Sequence of chain 1.A:
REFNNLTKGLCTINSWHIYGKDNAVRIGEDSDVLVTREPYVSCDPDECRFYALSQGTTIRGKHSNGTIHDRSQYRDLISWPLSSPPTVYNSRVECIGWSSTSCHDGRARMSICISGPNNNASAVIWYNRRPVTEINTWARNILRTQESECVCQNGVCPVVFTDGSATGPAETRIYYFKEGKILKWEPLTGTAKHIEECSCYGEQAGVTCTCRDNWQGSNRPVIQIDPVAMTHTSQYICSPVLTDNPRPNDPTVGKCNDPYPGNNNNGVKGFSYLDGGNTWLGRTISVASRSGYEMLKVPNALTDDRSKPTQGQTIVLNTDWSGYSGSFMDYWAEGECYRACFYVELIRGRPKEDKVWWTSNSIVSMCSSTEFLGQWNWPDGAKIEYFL

Binding-site contacts:
Ligand atom O7 contacts residue ASN65 of chain 1.A at 2.8 Å (h-bond).
Ligand atom C4 contacts residue TRP357 of chain 1.A at 4.3 Å (hydrophobic).
Ligand atom O4 contacts residue TRP357 of chain 1.A at 3.9 Å.
Ligand atom O5 contacts residue ASN65 of chain 1.A at 2.3 Å (h-bond).
Ligand atom O7 contacts residue TRP357 of chain 1.A at 3.8 Å.
Ligand atom C1 contacts residue ASN65 of chain 1.A at 1.4 Å.
Ligand atom C1 contacts residue TRP357 of chain 1.A at 3.7 Å (hydrophobic).
Ligand atom O5 contacts residue TRP357 of chain 1.A at 4.3 Å.
Ligand atom C2 contacts residue TRP357 of chain 1.A at 4.2 Å (hydrophobic).
Ligand atom C3 contacts residue TRP357 of chain 1.A at 4.0 Å (hydrophobic).
Ligand atom C8 contacts residue TRP357 of chain 1.A at 4.1 Å (hydrophobic).
Ligand atom N2 contacts residue TRP357 of chain 1.A at 3.6 Å.
Ligand atom O7 contacts residue TYR386 of chain 1.D at 4.0 Å.
Ligand atom C7 contacts residue ASN65 of chain 1.A at 3.1 Å.
Ligand atom C4 contacts residue ASN65 of chain 1.A at 4.2 Å.
Ligand atom C8 contacts residue ASN65 of chain 1.A at 4.4 Å.
Ligand atom C2 contacts residue ASN65 of chain 1.A at 2.5 Å.
Ligand atom C5 contacts residue TRP357 of chain 1.A at 3.8 Å (hydrophobic).
Ligand atom C7 contacts residue TRP357 of chain 1.A at 4.3 Å (hydrophobic).
Ligand atom N2 contacts residue ASN65 of chain 1.A at 2.9 Å (h-bond).
Ligand atom C5 contacts residue ASN65 of chain 1.A at 3.5 Å.
Ligand atom C3 contacts residue ASN65 of chain 1.A at 3.9 Å.

The small molecule below binds the protein below.
Small molecule (SMILES): CC(=O)N[C@H]1[C@H](O[C@H]2[C@H](O)[C@@H](NC(C)=O)CO[C@@H]2CO)O[C@H](CO)[C@@H](O)[C@@H]1O

Sequence of chain 1.D:
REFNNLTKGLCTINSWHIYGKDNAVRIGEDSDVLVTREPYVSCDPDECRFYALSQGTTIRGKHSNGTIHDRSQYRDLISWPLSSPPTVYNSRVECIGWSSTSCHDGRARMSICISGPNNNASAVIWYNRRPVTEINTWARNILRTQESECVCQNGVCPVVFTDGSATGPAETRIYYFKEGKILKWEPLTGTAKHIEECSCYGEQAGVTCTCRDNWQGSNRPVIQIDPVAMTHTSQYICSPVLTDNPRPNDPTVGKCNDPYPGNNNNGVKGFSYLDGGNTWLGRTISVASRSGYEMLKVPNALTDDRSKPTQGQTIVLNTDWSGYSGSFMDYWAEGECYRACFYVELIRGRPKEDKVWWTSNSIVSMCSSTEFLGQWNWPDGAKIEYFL